This protein binds this small molecule.
Small molecule (SMILES): CC(C)C[C@H](NC(=O)[C@H](CCc1ccccc1)NC(=O)[C@@H]1CCCN1C(=O)c1ccc(F)cc1)C(=O)NC(C)(C)C(=O)N[C@@H](CC(C)C)C(=O)N[C@@H](CC(C)C)C(=O)NC(C)(C)C(=O)NC(C)(C)C(=O)NCCC(=O)NC1(CN(C)C)CCC1

Sequence of chain 1.A:
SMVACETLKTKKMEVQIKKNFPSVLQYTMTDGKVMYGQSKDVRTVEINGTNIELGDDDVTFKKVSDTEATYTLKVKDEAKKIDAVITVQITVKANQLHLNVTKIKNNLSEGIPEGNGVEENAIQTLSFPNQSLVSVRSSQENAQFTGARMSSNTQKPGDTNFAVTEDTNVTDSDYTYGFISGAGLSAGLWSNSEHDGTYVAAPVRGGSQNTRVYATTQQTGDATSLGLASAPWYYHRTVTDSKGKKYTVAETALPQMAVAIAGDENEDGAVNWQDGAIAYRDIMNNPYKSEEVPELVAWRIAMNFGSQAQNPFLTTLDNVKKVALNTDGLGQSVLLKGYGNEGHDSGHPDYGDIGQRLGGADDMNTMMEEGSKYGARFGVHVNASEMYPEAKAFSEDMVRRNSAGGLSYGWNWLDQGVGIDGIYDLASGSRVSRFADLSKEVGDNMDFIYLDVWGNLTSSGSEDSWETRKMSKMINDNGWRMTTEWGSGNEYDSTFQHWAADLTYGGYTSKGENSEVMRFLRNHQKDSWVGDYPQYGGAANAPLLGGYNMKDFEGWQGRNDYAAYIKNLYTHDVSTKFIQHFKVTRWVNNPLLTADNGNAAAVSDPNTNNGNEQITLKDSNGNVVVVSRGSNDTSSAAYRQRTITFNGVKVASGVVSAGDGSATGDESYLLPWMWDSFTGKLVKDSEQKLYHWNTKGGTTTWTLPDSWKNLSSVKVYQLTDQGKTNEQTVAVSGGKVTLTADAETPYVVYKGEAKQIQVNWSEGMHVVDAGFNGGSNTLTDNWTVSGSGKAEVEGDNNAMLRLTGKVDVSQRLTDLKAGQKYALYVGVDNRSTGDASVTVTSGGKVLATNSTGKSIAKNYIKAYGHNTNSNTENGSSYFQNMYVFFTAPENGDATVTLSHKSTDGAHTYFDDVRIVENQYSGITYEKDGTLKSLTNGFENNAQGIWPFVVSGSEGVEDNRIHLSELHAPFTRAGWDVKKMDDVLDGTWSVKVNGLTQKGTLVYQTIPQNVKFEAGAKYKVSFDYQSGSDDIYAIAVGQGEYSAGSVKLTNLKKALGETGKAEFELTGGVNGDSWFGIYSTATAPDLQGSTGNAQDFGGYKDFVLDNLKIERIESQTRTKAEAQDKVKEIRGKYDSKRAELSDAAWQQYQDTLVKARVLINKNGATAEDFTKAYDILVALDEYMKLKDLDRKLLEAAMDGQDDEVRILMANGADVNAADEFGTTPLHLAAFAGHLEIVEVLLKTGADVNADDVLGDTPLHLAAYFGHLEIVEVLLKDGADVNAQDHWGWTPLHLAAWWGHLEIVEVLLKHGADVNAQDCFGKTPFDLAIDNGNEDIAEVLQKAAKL

Binding-site contacts:
Ligand atom CZ1 contacts residue PHE1220 of chain 1.A at 3.6 Å (hydrophobic).
Ligand atom CD1 contacts residue TRP1288 of chain 1.A at 4.2 Å (hydrophobic).
Ligand atom CAP contacts residue LEU1227 of chain 1.A at 3.5 Å (hydrophobic).
Ligand atom CAN contacts residue LEU1227 of chain 1.A at 3.7 Å (hydrophobic).
Ligand atom CD contacts residue MET1197 of chain 1.A at 3.8 Å (hydrophobic).
Ligand atom CG contacts residue ASP1251 of chain 1.A at 3.8 Å.
Ligand atom CD2 contacts residue LEU1293 of chain 1.A at 4.0 Å (hydrophobic).
Ligand atom CZ2 contacts residue PHE1220 of chain 1.A at 3.8 Å (hydrophobic).
Ligand atom CG contacts residue PHE1230 of chain 1.A at 3.6 Å (hydrophobic).
Ligand atom CD2 contacts residue TYR1263 of chain 1.A at 3.7 Å (hydrophobic).
Ligand atom CB1 contacts residue TRP1296 of chain 1.A at 3.6 Å (hydrophobic).
Ligand atom N contacts residue LEU1253 of chain 1.A at 3.6 Å.
Ligand atom CD2 contacts residue TRP1297 of chain 1.A at 3.8 Å (hydrophobic).
Ligand atom CB contacts residue ASP1251 of chain 1.A at 3.3 Å.
Ligand atom CD2 contacts residue LEU1260 of chain 1.A at 4.2 Å (hydrophobic).
Ligand atom CA contacts residue LEU1253 of chain 1.A at 4.2 Å (hydrophobic).
Ligand atom CB2 contacts residue TRP1296 of chain 1.A at 4.2 Å (hydrophobic).
Ligand atom N contacts residue LEU1253 of chain 1.A at 4.1 Å.
Ligand atom FAM contacts residue ASP1218 of chain 1.A at 4.2 Å.
Ligand atom CB contacts residue ASP1255 of chain 1.A at 3.3 Å.
Ligand atom O contacts residue TYR1263 of chain 1.A at 3.8 Å.
Ligand atom CG contacts residue MET1197 of chain 1.A at 3.8 Å (hydrophobic).
Ligand atom CB contacts residue LEU1253 of chain 1.A at 3.7 Å (hydrophobic).
Ligand atom CAQ contacts residue ASP1218 of chain 1.A at 3.8 Å.
Ligand atom CB contacts residue PHE1230 of chain 1.A at 3.7 Å (hydrophobic).
Ligand atom CH contacts residue PHE1220 of chain 1.A at 3.9 Å (hydrophobic).
Ligand atom CD contacts residue LEU1227 of chain 1.A at 4.1 Å (hydrophobic).
Ligand atom N contacts residue ASP1255 of chain 1.A at 4.1 Å.
Ligand atom CBI contacts residue ASP1218 of chain 1.A at 3.8 Å.
Ligand atom CAO contacts residue ASP1218 of chain 1.A at 3.5 Å.
Ligand atom CG contacts residue LEU1253 of chain 1.A at 4.0 Å (hydrophobic).
Ligand atom CD2 contacts residue ASP1255 of chain 1.A at 3.6 Å.
Ligand atom CG contacts residue TYR1263 of chain 1.A at 4.0 Å (hydrophobic).
Ligand atom CD1 contacts residue TRP1296 of chain 1.A at 4.2 Å (hydrophobic).
Ligand atom O contacts residue LEU1260 of chain 1.A at 3.9 Å.
Ligand atom CD2 contacts residue PHE1230 of chain 1.A at 3.8 Å (hydrophobic).
Ligand atom CE2 contacts residue PHE1220 of chain 1.A at 4.0 Å (hydrophobic).
Ligand atom CG contacts residue ASP1255 of chain 1.A at 3.7 Å.
Ligand atom CB1 contacts residue TRP1297 of chain 1.A at 4.2 Å (hydrophobic).
Ligand atom CD1 contacts residue TRP1297 of chain 1.A at 3.7 Å (hydrophobic).